This protein binds this small molecule.
Small molecule (SMILES): C[C@@H]1C[C@H]2C(=O)OC[C@H](NC(=O)[C@H](Cc3cc(F)cc(F)c3)NC(=O)CCC3CCCCC3)C(=O)N3CCC[C@H]3C(=O)N3CC=CC[C@H]3C(=O)N[C@@H](C)C(=O)N2C1

Sequence of chain 1.F:
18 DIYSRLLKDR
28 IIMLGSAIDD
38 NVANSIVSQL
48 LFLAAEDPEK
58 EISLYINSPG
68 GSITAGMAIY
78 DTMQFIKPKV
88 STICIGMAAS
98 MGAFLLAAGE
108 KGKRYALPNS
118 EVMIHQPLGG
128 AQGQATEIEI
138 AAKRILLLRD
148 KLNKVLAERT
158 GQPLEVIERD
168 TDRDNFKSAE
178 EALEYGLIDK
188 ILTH

Sequence of chain 1.G:
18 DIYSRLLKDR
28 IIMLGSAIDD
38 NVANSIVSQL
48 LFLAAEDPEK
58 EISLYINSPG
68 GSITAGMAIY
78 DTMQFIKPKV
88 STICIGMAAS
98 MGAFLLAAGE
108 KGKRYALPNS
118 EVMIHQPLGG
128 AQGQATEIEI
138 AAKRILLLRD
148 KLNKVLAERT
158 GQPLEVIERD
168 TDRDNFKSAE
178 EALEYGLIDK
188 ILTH

Binding-site contacts:
Ligand atom C4 contacts residue ASP26 of chain 1.G at 3.5 Å.
Ligand atom CD2 contacts residue PHE82 of chain 1.F at 3.7 Å (hydrophobic).
Ligand atom C3 contacts residue ALA52 of chain 1.F at 3.9 Å (hydrophobic).
Ligand atom F2 contacts residue LEU114 of chain 1.G at 3.5 Å.
Ligand atom CB contacts residue ILE90 of chain 1.G at 3.9 Å (hydrophobic).
Ligand atom O2 contacts residue LEU48 of chain 1.F at 3.5 Å.
Ligand atom CZ contacts residue LEU114 of chain 1.G at 3.6 Å (hydrophobic).
Ligand atom CE2 contacts residue THR79 of chain 1.F at 3.9 Å.
Ligand atom C6 contacts residue LEU23 of chain 1.G at 3.8 Å (hydrophobic).
Ligand atom F2 contacts residue THR79 of chain 1.F at 3.4 Å.
Ligand atom C contacts residue TYR62 of chain 1.G at 3.6 Å (hydrophobic).
Ligand atom CD1 contacts residue LEU48 of chain 1.F at 3.7 Å (hydrophobic).
Ligand atom CD1 contacts residue TYR62 of chain 1.G at 3.5 Å (hydrophobic).
Ligand atom F1 contacts residue VAL44 of chain 1.F at 3.8 Å.
Ligand atom CE contacts residue ILE28 of chain 1.G at 3.7 Å (hydrophobic).
Ligand atom CE contacts residue ASP26 of chain 1.G at 3.0 Å.
Ligand atom CD contacts residue TYR62 of chain 1.G at 3.7 Å (hydrophobic).
Ligand atom CD contacts residue TYR112 of chain 1.G at 3.9 Å (hydrophobic).
Ligand atom CD contacts residue ILE28 of chain 1.G at 3.5 Å (hydrophobic).
Ligand atom C contacts residue PHE82 of chain 1.F at 3.7 Å (hydrophobic).
Ligand atom CE2 contacts residue LEU114 of chain 1.G at 3.8 Å (hydrophobic).
Ligand atom O2 contacts residue PHE82 of chain 1.F at 4.0 Å.
Ligand atom F1 contacts residue ILE92 of chain 1.G at 3.4 Å.
Ligand atom C7 contacts residue ILE28 of chain 1.G at 4.0 Å (hydrophobic).
Ligand atom C9 contacts residue LEU48 of chain 1.F at 3.8 Å (hydrophobic).
Ligand atom CB contacts residue TYR62 of chain 1.G at 3.7 Å (hydrophobic).
Ligand atom CE contacts residue LEU189 of chain 1.G at 3.6 Å (hydrophobic).
Ligand atom CA contacts residue PHE82 of chain 1.F at 3.6 Å (hydrophobic).
Ligand atom C8 contacts residue LEU48 of chain 1.F at 3.7 Å (hydrophobic).
Ligand atom N contacts residue TYR62 of chain 1.G at 3.4 Å (h-bond).
Ligand atom F2 contacts residue ASP78 of chain 1.F at 4.0 Å.
Ligand atom F2 contacts residue PHE82 of chain 1.F at 3.3 Å.
Ligand atom F1 contacts residue TYR62 of chain 1.G at 3.7 Å.
Ligand atom F1 contacts residue LEU48 of chain 1.F at 4.0 Å.
Ligand atom O contacts residue TYR62 of chain 1.G at 2.4 Å (h-bond).
Ligand atom N contacts residue PHE82 of chain 1.F at 3.8 Å.
Ligand atom CZ contacts residue THR79 of chain 1.F at 3.5 Å.
Ligand atom C contacts residue SER60 of chain 1.G at 3.9 Å.
Ligand atom CE1 contacts residue LEU48 of chain 1.F at 3.7 Å (hydrophobic).
Ligand atom O contacts residue SER60 of chain 1.G at 3.9 Å.